Binding-site contacts:
Ligand atom N2 contacts residue GLU305 of chain 25.A at 4.4 Å.
Ligand atom C7 contacts residue GLU305 of chain 25.A at 3.6 Å.
Ligand atom O5 contacts residue SER284 of chain 26.B at 4.2 Å.
Ligand atom O6 contacts residue ASN318 of chain 26.B at 2.9 Å (h-bond).
Ligand atom C6 contacts residue SER284 of chain 26.B at 3.4 Å.
Ligand atom C8 contacts residue GLU305 of chain 25.A at 4.5 Å.
Ligand atom O7 contacts residue GLU305 of chain 25.A at 2.4 Å (salt-bridge).
Ligand atom O6 contacts residue SER284 of chain 26.B at 2.4 Å (h-bond).
Ligand atom C6 contacts residue ASN318 of chain 26.B at 3.2 Å.
Ligand atom C5 contacts residue SER284 of chain 26.B at 4.5 Å.

This small molecule binds to this protein.
Small molecule (SMILES): CC(=O)N[C@@H]1[C@@H](O)[C@H](O)[C@@H](CO)O[C@H]1O

Sequence of chain 26.B:
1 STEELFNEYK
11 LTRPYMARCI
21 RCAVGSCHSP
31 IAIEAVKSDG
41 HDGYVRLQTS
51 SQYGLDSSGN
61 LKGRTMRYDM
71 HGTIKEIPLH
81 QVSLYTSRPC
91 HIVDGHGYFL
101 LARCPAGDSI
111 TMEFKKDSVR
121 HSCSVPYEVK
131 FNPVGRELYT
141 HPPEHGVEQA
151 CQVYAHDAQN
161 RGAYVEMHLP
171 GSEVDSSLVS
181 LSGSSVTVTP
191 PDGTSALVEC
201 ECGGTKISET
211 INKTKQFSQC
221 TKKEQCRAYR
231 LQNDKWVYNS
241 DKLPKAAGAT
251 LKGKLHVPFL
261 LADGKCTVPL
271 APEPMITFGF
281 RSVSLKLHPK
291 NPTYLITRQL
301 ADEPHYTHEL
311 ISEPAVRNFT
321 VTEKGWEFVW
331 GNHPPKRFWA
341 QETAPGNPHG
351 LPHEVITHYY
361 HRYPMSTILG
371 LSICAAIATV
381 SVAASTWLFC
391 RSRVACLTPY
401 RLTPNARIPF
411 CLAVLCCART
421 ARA

Sequence of chain 25.A:
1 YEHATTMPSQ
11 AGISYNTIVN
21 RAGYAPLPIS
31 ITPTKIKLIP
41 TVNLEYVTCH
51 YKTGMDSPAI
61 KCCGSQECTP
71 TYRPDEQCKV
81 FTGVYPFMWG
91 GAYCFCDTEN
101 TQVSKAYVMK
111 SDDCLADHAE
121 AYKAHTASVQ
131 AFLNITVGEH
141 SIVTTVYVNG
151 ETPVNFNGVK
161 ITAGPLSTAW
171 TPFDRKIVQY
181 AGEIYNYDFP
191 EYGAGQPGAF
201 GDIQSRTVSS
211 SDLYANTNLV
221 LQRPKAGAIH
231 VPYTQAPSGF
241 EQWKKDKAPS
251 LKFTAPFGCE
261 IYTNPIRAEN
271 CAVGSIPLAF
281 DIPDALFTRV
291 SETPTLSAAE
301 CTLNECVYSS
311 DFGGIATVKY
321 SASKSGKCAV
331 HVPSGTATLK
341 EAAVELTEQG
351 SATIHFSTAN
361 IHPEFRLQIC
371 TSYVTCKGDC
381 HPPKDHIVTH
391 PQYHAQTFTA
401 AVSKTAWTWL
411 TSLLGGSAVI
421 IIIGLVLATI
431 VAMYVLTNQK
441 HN